Sequence of chain 1.A:
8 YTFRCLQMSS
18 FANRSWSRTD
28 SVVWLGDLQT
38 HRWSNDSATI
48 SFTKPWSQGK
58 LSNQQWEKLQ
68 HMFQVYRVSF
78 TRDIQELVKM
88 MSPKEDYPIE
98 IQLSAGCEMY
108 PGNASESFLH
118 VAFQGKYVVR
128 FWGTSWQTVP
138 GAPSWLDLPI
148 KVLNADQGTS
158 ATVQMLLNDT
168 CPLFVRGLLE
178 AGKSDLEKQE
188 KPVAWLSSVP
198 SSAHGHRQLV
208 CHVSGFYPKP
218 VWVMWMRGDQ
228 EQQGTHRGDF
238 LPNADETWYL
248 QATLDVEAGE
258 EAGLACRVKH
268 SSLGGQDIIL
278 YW

Binding-site contacts:
Ligand atom C1 contacts residue ALA19 of chain 1.A at 4.3 Å (hydrophobic).
Ligand atom C2 contacts residue ASN20 of chain 1.A at 2.5 Å.
Ligand atom C3 contacts residue ASN20 of chain 1.A at 3.8 Å.
Ligand atom C6 contacts residue TRP23 of chain 1.A at 4.1 Å (hydrophobic).
Ligand atom C4 contacts residue ASN20 of chain 1.A at 4.2 Å.
Ligand atom O5 contacts residue ALA19 of chain 1.A at 3.5 Å.
Ligand atom O5 contacts residue ASN20 of chain 1.A at 2.3 Å (h-bond).
Ligand atom C7 contacts residue ASN20 of chain 1.A at 3.4 Å.
Ligand atom O6 contacts residue ALA19 of chain 1.A at 3.8 Å.
Ligand atom N2 contacts residue ASN20 of chain 1.A at 2.9 Å (h-bond).
Ligand atom C5 contacts residue ASN20 of chain 1.A at 3.6 Å.
Ligand atom C1 contacts residue TRP23 of chain 1.A at 3.7 Å (hydrophobic).
Ligand atom C8 contacts residue SER22 of chain 1.A at 4.3 Å.
Ligand atom C5 contacts residue TRP23 of chain 1.A at 3.9 Å (hydrophobic).
Ligand atom N2 contacts residue SER22 of chain 1.A at 4.4 Å.
Ligand atom O7 contacts residue ASN20 of chain 1.A at 3.5 Å (h-bond).
Ligand atom C8 contacts residue ASN20 of chain 1.A at 4.4 Å.
Ligand atom O5 contacts residue TRP23 of chain 1.A at 3.8 Å.
Ligand atom C1 contacts residue ASN20 of chain 1.A at 1.4 Å.
Ligand atom C6 contacts residue ALA19 of chain 1.A at 4.1 Å (hydrophobic).
Ligand atom C5 contacts residue ALA19 of chain 1.A at 4.4 Å (hydrophobic).

The small molecule below binds the protein below.
Small molecule (SMILES): CC(=O)N[C@@H]1[C@@H](O)[C@H](O)[C@@H](CO)O[C@H]1O